Sequence of chain 1.B:
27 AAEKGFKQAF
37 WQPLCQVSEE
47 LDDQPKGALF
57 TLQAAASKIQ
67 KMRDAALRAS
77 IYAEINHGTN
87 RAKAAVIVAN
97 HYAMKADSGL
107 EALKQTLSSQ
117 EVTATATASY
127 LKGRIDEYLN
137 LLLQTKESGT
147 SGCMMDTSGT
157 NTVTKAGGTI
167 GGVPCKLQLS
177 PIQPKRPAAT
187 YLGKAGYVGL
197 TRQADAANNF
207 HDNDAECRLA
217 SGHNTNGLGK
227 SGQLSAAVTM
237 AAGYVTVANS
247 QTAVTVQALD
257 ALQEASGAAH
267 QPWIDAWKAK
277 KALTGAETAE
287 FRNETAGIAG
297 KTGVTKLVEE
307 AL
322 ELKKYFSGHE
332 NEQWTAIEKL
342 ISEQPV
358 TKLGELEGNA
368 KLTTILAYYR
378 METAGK

Binding-site contacts:
Ligand atom C6 contacts residue TYR98 of chain 1.B at 3.7 Å (hydrophobic).
Ligand atom O7 contacts residue ALA71 of chain 1.B at 3.5 Å.
Ligand atom C3 contacts residue SER343 of chain 1.B at 3.7 Å.
Ligand atom O2 contacts residue GLU344 of chain 1.B at 3.4 Å (salt-bridge).
Ligand atom C8 contacts residue LYS67 of chain 1.B at 3.7 Å.
Ligand atom C5 contacts residue GLY361 of chain 1.B at 3.4 Å.
Ligand atom C3 contacts residue ASN289 of chain 1.B at 3.8 Å.
Ligand atom O3 contacts residue LYS67 of chain 1.B at 3.6 Å.
Ligand atom C1 contacts residue TYR98 of chain 1.B at 3.8 Å (hydrophobic).
Ligand atom O4 contacts residue GLU362 of chain 1.B at 3.6 Å.
Ligand atom O3 contacts residue SER343 of chain 1.B at 2.7 Å (h-bond).
Ligand atom C7 contacts residue LYS67 of chain 1.B at 3.9 Å.
Ligand atom O5 contacts residue LYS359 of chain 1.B at 3.2 Å (salt-bridge).
Ligand atom C8 contacts residue MET68 of chain 1.B at 3.9 Å (hydrophobic).
Ligand atom C2 contacts residue ASN289 of chain 1.B at 2.5 Å.
Ligand atom N2 contacts residue MET68 of chain 1.B at 3.5 Å (h-bond).
Ligand atom C7 contacts residue SER343 of chain 1.B at 3.7 Å.
Ligand atom C8 contacts residue GLU339 of chain 1.B at 3.9 Å.
Ligand atom N2 contacts residue ASN289 of chain 1.B at 3.1 Å (h-bond).
Ligand atom C2 contacts residue GLU344 of chain 1.B at 3.8 Å.
Ligand atom O5 contacts residue GLY361 of chain 1.B at 3.5 Å (h-bond).
Ligand atom O7 contacts residue ARG74 of chain 1.B at 2.9 Å (salt-bridge).
Ligand atom O5 contacts residue TYR98 of chain 1.B at 3.4 Å (h-bond).
Ligand atom C8 contacts residue SER343 of chain 1.B at 3.8 Å.
Ligand atom C1 contacts residue ASN289 of chain 1.B at 1.4 Å.
Ligand atom O5 contacts residue ASN289 of chain 1.B at 2.2 Å (h-bond).
Ligand atom N2 contacts residue SER343 of chain 1.B at 3.4 Å (h-bond).
Ligand atom O6 contacts residue LYS359 of chain 1.B at 2.9 Å (salt-bridge).
Ligand atom C7 contacts residue ASN289 of chain 1.B at 3.9 Å.
Ligand atom C5 contacts residue ASN289 of chain 1.B at 3.5 Å.
Ligand atom C7 contacts residue ARG74 of chain 1.B at 3.9 Å.
Ligand atom C6 contacts residue GLU362 of chain 1.B at 3.9 Å.
Ligand atom O5 contacts residue GLU344 of chain 1.B at 3.9 Å.
Ligand atom O3 contacts residue GLY361 of chain 1.B at 3.3 Å.
Ligand atom C2 contacts residue ARG74 of chain 1.B at 3.7 Å.
Ligand atom C5 contacts residue TYR98 of chain 1.B at 3.4 Å (hydrophobic).
Ligand atom C1 contacts residue GLU344 of chain 1.B at 3.5 Å.
Ligand atom C6 contacts residue GLU339 of chain 1.B at 3.8 Å.
Ligand atom C8 contacts residue LYS64 of chain 1.B at 3.4 Å.
Ligand atom C1 contacts residue GLY361 of chain 1.B at 3.3 Å.

This small molecule binds to this protein.
Small molecule (SMILES): CC(=O)N[C@H]1[C@H](O[C@H]2[C@H](O)[C@@H](NC(C)=O)CO[C@@H]2CO)O[C@H](CO)[C@@H](O[C@@H]2O[C@H](CO[C@H]3O[C@H](CO)[C@@H](O)[C@H](O)[C@@H]3O)[C@@H](O)[C@H](O)[C@@H]2O)[C@@H]1O